Sequence of chain 1.A:
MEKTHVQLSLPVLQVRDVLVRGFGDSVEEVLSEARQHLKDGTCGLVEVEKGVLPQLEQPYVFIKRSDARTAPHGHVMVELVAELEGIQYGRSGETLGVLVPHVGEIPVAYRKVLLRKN

Binding-site contacts:
Ligand atom C10 contacts residue LYS39 of chain 1.A at 4.2 Å.
Ligand atom C15 contacts residue LYS117 of chain 1.A at 4.0 Å.
Ligand atom N11 contacts residue LEU8 of chain 1.A at 3.1 Å.
Ligand atom CL01 contacts residue LEU38 of chain 1.A at 4.0 Å.
Ligand atom C06 contacts residue LYS117 of chain 1.A at 3.9 Å.
Ligand atom C03 contacts residue ARG35 of chain 1.A at 4.3 Å.
Ligand atom C12 contacts residue LYS39 of chain 1.A at 3.5 Å.
Ligand atom CL01 contacts residue ARG35 of chain 1.A at 3.6 Å.
Ligand atom C10 contacts residue VAL6 of chain 1.A at 3.9 Å (hydrophobic).
Ligand atom S14 contacts residue LYS39 of chain 1.A at 4.2 Å.
Ligand atom C03 contacts residue LYS117 of chain 1.A at 3.8 Å.
Ligand atom N11 contacts residue LYS39 of chain 1.A at 3.6 Å.
Ligand atom C06 contacts residue LYS39 of chain 1.A at 3.5 Å.
Ligand atom N08 contacts residue LEU38 of chain 1.A at 4.2 Å.
Ligand atom CL01 contacts residue LEU115 of chain 1.A at 3.4 Å.
Ligand atom C12 contacts residue LEU38 of chain 1.A at 3.7 Å (hydrophobic).
Ligand atom C02 contacts residue LYS39 of chain 1.A at 4.3 Å.
Ligand atom S14 contacts residue GLU2 of chain 1.A at 3.8 Å.
Ligand atom C12 contacts residue LEU8 of chain 1.A at 4.0 Å (hydrophobic).
Ligand atom C07 contacts residue LYS39 of chain 1.A at 3.8 Å.
Ligand atom C09 contacts residue LYS39 of chain 1.A at 4.1 Å.
Ligand atom N11 contacts residue LEU38 of chain 1.A at 3.3 Å (h-bond).
Ligand atom C09 contacts residue VAL6 of chain 1.A at 3.9 Å (hydrophobic).
Ligand atom C05 contacts residue GLU2 of chain 1.A at 3.3 Å.
Ligand atom C04 contacts residue LYS117 of chain 1.A at 3.8 Å.
Ligand atom N08 contacts residue LYS39 of chain 1.A at 3.5 Å.
Ligand atom CL01 contacts residue LYS117 of chain 1.A at 4.2 Å.
Ligand atom C15 contacts residue ARG35 of chain 1.A at 4.3 Å.
Ligand atom C05 contacts residue LYS39 of chain 1.A at 3.9 Å.
Ligand atom C04 contacts residue GLU2 of chain 1.A at 3.8 Å.
Ligand atom N08 contacts residue VAL6 of chain 1.A at 4.1 Å.
Ligand atom C06 contacts residue GLU2 of chain 1.A at 4.2 Å.
Ligand atom C02 contacts residue LYS117 of chain 1.A at 3.7 Å.
Ligand atom C10 contacts residue LEU8 of chain 1.A at 3.6 Å (hydrophobic).
Ligand atom C15 contacts residue VAL6 of chain 1.A at 4.3 Å (hydrophobic).
Ligand atom C07 contacts residue LYS117 of chain 1.A at 4.2 Å.
Ligand atom C12 contacts residue GLY41 of chain 1.A at 4.2 Å.
Ligand atom C02 contacts residue ARG35 of chain 1.A at 3.8 Å.
Ligand atom C05 contacts residue LYS117 of chain 1.A at 3.9 Å.
Ligand atom C15 contacts residue LYS39 of chain 1.A at 3.8 Å.

The protein below binds the small molecule below.
Small molecule (SMILES): CNCc1csc(-c2cccc(Cl)c2)n1